Sequence of chain 1.B:
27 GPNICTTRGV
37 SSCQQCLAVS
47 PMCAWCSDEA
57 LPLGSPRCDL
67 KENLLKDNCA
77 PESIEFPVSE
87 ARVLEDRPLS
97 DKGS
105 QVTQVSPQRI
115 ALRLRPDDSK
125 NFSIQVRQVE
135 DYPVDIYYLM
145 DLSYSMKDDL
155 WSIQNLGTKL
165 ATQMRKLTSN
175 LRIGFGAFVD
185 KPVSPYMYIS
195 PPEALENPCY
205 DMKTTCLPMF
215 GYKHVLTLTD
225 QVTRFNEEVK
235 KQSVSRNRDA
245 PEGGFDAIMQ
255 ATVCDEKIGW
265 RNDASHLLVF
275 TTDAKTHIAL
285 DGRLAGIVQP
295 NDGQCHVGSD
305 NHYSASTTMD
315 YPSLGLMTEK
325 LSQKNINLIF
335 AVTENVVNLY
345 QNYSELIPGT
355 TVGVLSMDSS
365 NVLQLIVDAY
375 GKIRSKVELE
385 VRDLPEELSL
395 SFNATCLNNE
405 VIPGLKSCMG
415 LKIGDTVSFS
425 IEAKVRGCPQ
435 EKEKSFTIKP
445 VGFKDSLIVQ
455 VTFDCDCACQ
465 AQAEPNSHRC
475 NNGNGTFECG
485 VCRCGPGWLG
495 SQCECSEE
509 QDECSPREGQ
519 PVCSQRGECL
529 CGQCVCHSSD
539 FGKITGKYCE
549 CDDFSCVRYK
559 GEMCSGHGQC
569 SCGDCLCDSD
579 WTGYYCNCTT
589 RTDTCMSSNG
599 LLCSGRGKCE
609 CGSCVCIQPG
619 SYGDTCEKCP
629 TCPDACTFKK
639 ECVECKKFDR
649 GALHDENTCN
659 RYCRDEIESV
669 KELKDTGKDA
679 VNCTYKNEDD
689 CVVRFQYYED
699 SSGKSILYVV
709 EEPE

Binding-site contacts:
Ligand atom N2 contacts residue ASN397 of chain 1.B at 2.9 Å (h-bond).
Ligand atom O5 contacts residue ASN397 of chain 1.B at 2.3 Å (h-bond).
Ligand atom C2 contacts residue ASN397 of chain 1.B at 2.5 Å.
Ligand atom O7 contacts residue ASN397 of chain 1.B at 3.6 Å.
Ligand atom C1 contacts residue ASN397 of chain 1.B at 1.4 Å.
Ligand atom C6 contacts residue VAL405 of chain 1.B at 4.1 Å (hydrophobic).
Ligand atom C4 contacts residue ASN397 of chain 1.B at 4.2 Å.
Ligand atom C3 contacts residue ASN397 of chain 1.B at 3.8 Å.
Ligand atom O7 contacts residue VAL405 of chain 1.B at 4.4 Å.
Ligand atom C7 contacts residue ASN397 of chain 1.B at 3.7 Å.
Ligand atom O7 contacts residue PRO407 of chain 1.B at 4.3 Å.
Ligand atom C5 contacts residue ASN397 of chain 1.B at 3.6 Å.
Ligand atom O7 contacts residue GLU426 of chain 1.B at 4.3 Å.

This protein binds this small molecule.
Small molecule (SMILES): CC(=O)N[C@H]1[C@H](O[C@H]2[C@H](O)[C@@H](NC(C)=O)CO[C@@H]2CO)O[C@H](CO)[C@@H](O[C@@H]2O[C@H](CO)[C@@H](O)[C@H](O)[C@@H]2O)[C@@H]1O